A protein and the small-molecule ligand that binds it are described below.
Small molecule (SMILES): NCC(=O)O

Sequence of chain 1.A:
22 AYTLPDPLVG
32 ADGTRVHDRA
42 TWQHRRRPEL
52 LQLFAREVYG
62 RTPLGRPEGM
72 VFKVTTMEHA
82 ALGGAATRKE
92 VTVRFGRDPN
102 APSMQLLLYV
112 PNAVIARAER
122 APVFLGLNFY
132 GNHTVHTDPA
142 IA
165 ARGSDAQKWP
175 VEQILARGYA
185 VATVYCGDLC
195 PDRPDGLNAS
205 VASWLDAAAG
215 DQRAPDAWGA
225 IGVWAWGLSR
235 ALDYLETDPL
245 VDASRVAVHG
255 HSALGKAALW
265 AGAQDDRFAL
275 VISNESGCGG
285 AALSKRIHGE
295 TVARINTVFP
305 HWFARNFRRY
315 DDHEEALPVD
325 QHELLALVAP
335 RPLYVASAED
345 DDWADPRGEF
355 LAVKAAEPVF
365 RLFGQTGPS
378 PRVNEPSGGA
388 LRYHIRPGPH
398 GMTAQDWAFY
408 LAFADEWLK

Binding-site contacts:
Ligand atom CA contacts residue DMS1 of chain 1.C at 4.3 Å.
Ligand atom O contacts residue PRO26 of chain 1.A at 3.6 Å.
Ligand atom O contacts residue PRO322 of chain 1.A at 4.3 Å.
Ligand atom N contacts residue THR24 of chain 1.A at 4.0 Å.
Ligand atom C contacts residue LEU321 of chain 1.A at 3.7 Å (hydrophobic).
Ligand atom N contacts residue LEU25 of chain 1.A at 4.3 Å.
Ligand atom OXT contacts residue LEU321 of chain 1.A at 2.8 Å (h-bond).
Ligand atom C contacts residue DMS1 of chain 1.C at 4.5 Å.
Ligand atom C contacts residue LYS289 of chain 1.A at 4.0 Å.
Ligand atom N contacts residue DMS1 of chain 1.C at 3.3 Å.
Ligand atom N contacts residue PRO26 of chain 1.A at 4.1 Å.
Ligand atom C contacts residue THR24 of chain 1.A at 4.3 Å.
Ligand atom OXT contacts residue GLU319 of chain 1.A at 4.0 Å.
Ligand atom CA contacts residue THR24 of chain 1.A at 3.9 Å.
Ligand atom OXT contacts residue LYS289 of chain 1.A at 2.8 Å (salt-bridge).
Ligand atom C contacts residue PRO26 of chain 1.A at 4.0 Å (hydrophobic).
Ligand atom OXT contacts residue PRO26 of chain 1.A at 3.8 Å.
Ligand atom O contacts residue LEU321 of chain 1.A at 3.8 Å.
Ligand atom OXT contacts residue THR24 of chain 1.A at 4.1 Å.
Ligand atom O contacts residue DMS1 of chain 1.C at 3.9 Å.